Binding-site contacts:
Ligand atom CAJ contacts residue PHE140 of chain 2.A at 3.8 Å (hydrophobic).
Ligand atom CAD contacts residue MET144 of chain 2.A at 3.8 Å (hydrophobic).
Ligand atom CAF contacts residue PHE269 of chain 2.A at 4.0 Å (hydrophobic).
Ligand atom CAM contacts residue TYR98 of chain 2.A at 3.9 Å (hydrophobic).
Ligand atom CAK contacts residue MET144 of chain 2.A at 4.1 Å (hydrophobic).
Ligand atom CAN contacts residue MET144 of chain 2.A at 3.6 Å (hydrophobic).
Ligand atom CAC contacts residue MET259 of chain 2.A at 3.9 Å (hydrophobic).
Ligand atom OAE contacts residue ASN227 of chain 2.A at 3.2 Å (h-bond).
Ligand atom CAA contacts residue TYR308 of chain 2.A at 3.4 Å (hydrophobic).
Ligand atom CAO contacts residue MET144 of chain 2.A at 4.0 Å (hydrophobic).
Ligand atom CAN contacts residue PHE269 of chain 2.A at 3.7 Å (hydrophobic).
Ligand atom CAB contacts residue MET259 of chain 2.A at 3.9 Å (hydrophobic).
Ligand atom CAA contacts residue VAL147 of chain 2.A at 3.9 Å (hydrophobic).
Ligand atom OAP contacts residue NA1 of chain 2.G at 3.1 Å (h-bond).
Ligand atom CAO contacts residue PHE269 of chain 2.A at 3.8 Å (hydrophobic).
Ligand atom CAK contacts residue PHE269 of chain 2.A at 4.1 Å (hydrophobic).
Ligand atom CAG contacts residue ASN230 of chain 2.A at 3.8 Å.
Ligand atom CAK contacts residue PHE140 of chain 2.A at 4.1 Å (hydrophobic).
Ligand atom OAL contacts residue PHE140 of chain 2.A at 4.0 Å.
Ligand atom OAI contacts residue ASN231 of chain 2.A at 3.1 Å (h-bond).
Ligand atom CAF contacts residue MET144 of chain 2.A at 3.5 Å (hydrophobic).
Ligand atom OAP contacts residue LEU143 of chain 2.A at 3.8 Å.
Ligand atom CAH contacts residue MET144 of chain 2.A at 4.0 Å (hydrophobic).
Ligand atom CAM contacts residue MET273 of chain 2.A at 4.0 Å (hydrophobic).
Ligand atom CAO contacts residue LEU143 of chain 2.A at 4.0 Å (hydrophobic).
Ligand atom OAI contacts residue ASN230 of chain 2.A at 3.2 Å (h-bond).
Ligand atom CAB contacts residue TYR308 of chain 2.A at 3.6 Å (hydrophobic).
Ligand atom CAB contacts residue VAL147 of chain 2.A at 3.9 Å (hydrophobic).
Ligand atom CAH contacts residue ASN231 of chain 2.A at 4.0 Å.
Ligand atom CAM contacts residue NA1 of chain 2.G at 3.5 Å.
Ligand atom CAH contacts residue ASN230 of chain 2.A at 3.6 Å.
Ligand atom CAM contacts residue PHE140 of chain 2.A at 3.6 Å (hydrophobic).
Ligand atom CAT contacts residue PHE85 of chain 2.A at 4.0 Å (hydrophobic).
Ligand atom OAE contacts residue TYR311 of chain 2.A at 3.8 Å.
Ligand atom OAL contacts residue NA1 of chain 2.G at 3.3 Å (h-bond).
Ligand atom OAI contacts residue ASN227 of chain 2.A at 3.2 Å (h-bond).
Ligand atom OAL contacts residue MET273 of chain 2.A at 4.1 Å.
Ligand atom CAM contacts residue LEU276 of chain 2.A at 3.4 Å (hydrophobic).
Ligand atom CAG contacts residue MET144 of chain 2.A at 3.7 Å (hydrophobic).
Ligand atom OAS contacts residue MET89 of chain 2.A at 3.5 Å.

Sequence of chain 2.A:
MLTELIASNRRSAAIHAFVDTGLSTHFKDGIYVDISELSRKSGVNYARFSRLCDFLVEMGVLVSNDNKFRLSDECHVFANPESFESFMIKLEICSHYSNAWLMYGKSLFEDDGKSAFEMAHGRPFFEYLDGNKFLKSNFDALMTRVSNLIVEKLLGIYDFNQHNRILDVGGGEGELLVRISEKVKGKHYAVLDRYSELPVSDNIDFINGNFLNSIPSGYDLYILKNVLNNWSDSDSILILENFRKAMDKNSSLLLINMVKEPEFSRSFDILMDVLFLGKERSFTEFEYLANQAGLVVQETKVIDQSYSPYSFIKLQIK

Sequence of chain 1.C:
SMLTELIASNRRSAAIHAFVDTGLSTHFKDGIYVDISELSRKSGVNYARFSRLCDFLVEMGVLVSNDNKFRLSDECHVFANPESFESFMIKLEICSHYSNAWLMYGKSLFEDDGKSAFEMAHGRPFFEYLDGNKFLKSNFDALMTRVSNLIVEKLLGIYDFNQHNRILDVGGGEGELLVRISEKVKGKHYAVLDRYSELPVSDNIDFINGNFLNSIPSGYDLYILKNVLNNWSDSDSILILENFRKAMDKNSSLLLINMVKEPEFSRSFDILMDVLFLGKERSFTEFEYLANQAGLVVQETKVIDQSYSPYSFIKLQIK

This small molecule binds to this protein.
Small molecule (SMILES): COc1cc(O)cc2c1C(=O)c1c(O)cccc1C2=O